Sequence of chain 45.D:
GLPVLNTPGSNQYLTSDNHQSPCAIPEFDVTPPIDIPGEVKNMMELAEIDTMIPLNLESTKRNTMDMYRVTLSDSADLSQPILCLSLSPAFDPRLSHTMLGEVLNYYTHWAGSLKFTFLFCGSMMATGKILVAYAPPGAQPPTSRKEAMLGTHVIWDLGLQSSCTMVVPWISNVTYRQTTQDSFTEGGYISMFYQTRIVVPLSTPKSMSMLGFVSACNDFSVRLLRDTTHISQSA

Sequence of chain 44.D:
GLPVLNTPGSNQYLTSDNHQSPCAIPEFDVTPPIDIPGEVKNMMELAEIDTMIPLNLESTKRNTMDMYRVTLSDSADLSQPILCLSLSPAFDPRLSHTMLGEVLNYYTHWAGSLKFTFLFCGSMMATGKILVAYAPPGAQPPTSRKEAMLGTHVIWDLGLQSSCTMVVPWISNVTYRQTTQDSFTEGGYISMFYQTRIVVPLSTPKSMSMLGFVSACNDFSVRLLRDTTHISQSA

The protein below binds the small molecule below.
Small molecule (SMILES): CCOC(=O)c1ccc(OCCCC2CCN(c3ccc(C)nn3)CC2)cc1

Sequence of chain 44.B:
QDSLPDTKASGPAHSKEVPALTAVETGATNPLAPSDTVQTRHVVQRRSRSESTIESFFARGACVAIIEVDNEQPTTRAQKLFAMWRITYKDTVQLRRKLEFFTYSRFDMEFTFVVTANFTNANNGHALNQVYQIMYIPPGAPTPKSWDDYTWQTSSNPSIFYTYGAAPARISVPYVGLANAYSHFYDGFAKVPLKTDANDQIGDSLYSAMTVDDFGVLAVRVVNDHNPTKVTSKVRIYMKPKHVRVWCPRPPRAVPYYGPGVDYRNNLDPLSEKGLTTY

Binding-site contacts:
Ligand atom C3 contacts residue ALA24 of chain 44.D at 3.6 Å (hydrophobic).
Ligand atom C22 contacts residue PHE236 of chain 44.B at 3.3 Å (hydrophobic).
Ligand atom C17 contacts residue MET130 of chain 44.B at 3.7 Å (hydrophobic).
Ligand atom N3 contacts residue LEU239 of chain 44.B at 3.8 Å.
Ligand atom C7 contacts residue ILE25 of chain 44.D at 3.8 Å (hydrophobic).
Ligand atom O24 contacts residue THR109 of chain 44.B at 3.6 Å.
Ligand atom C1 contacts residue ILE155 of chain 44.B at 3.8 Å (hydrophobic).
Ligand atom C22 contacts residue TYR110 of chain 44.B at 3.3 Å (hydrophobic).
Ligand atom C19 contacts residue PHE236 of chain 44.B at 3.6 Å (hydrophobic).
Ligand atom C7 contacts residue TYR157 of chain 44.B at 3.5 Å (hydrophobic).
Ligand atom C19 contacts residue TYR110 of chain 44.B at 3.8 Å (hydrophobic).
Ligand atom N3 contacts residue ILE192 of chain 44.B at 3.7 Å.
Ligand atom C12 contacts residue PHE236 of chain 44.B at 3.7 Å (hydrophobic).
Ligand atom C13 contacts residue ILE108 of chain 44.B at 3.6 Å (hydrophobic).
Ligand atom C13 contacts residue PHE236 of chain 44.B at 3.8 Å (hydrophobic).
Ligand atom N4 contacts residue LEU239 of chain 44.B at 3.6 Å.
Ligand atom C21 contacts residue TYR203 of chain 44.B at 3.7 Å (hydrophobic).
Ligand atom C7 contacts residue VAL194 of chain 44.B at 3.6 Å (hydrophobic).
Ligand atom C10 contacts residue PHE132 of chain 44.B at 3.7 Å (hydrophobic).
Ligand atom C4 contacts residue ALA24 of chain 44.D at 3.9 Å (hydrophobic).
Ligand atom O24 contacts residue TYR110 of chain 44.B at 3.3 Å.
Ligand atom C10 contacts residue ILE108 of chain 44.B at 3.5 Å (hydrophobic).
Ligand atom C1 contacts residue ILE181 of chain 44.B at 3.5 Å (hydrophobic).
Ligand atom C16 contacts residue MET130 of chain 44.B at 3.8 Å (hydrophobic).
Ligand atom C11 contacts residue PHE132 of chain 44.B at 3.5 Å (hydrophobic).
Ligand atom O24 contacts residue PHE236 of chain 44.B at 3.9 Å.
Ligand atom C25 contacts residue THR109 of chain 44.B at 3.2 Å.
Ligand atom O23 contacts residue TYR110 of chain 44.B at 3.5 Å.
Ligand atom C3 contacts residue PRO179 of chain 44.B at 3.6 Å (hydrophobic).
Ligand atom C18 contacts residue TYR110 of chain 44.B at 3.8 Å (hydrophobic).
Ligand atom O23 contacts residue PHE236 of chain 44.B at 3.3 Å.
Ligand atom N4 contacts residue ILE192 of chain 44.B at 3.6 Å.
Ligand atom C8 contacts residue VAL194 of chain 44.B at 3.8 Å (hydrophobic).
Ligand atom C20 contacts residue PHE236 of chain 44.B at 3.4 Å (hydrophobic).
Ligand atom C3 contacts residue TYR157 of chain 44.B at 3.4 Å (hydrophobic).
Ligand atom N6 contacts residue VAL194 of chain 44.B at 3.6 Å.
Ligand atom C9 contacts residue VAL194 of chain 44.B at 3.8 Å (hydrophobic).
Ligand atom C4 contacts residue TYR157 of chain 44.B at 3.5 Å (hydrophobic).
Ligand atom C8 contacts residue TYR157 of chain 44.B at 3.4 Å (hydrophobic).
Ligand atom O15 contacts residue MET130 of chain 44.B at 3.8 Å.